Sequence of chain 1.B:
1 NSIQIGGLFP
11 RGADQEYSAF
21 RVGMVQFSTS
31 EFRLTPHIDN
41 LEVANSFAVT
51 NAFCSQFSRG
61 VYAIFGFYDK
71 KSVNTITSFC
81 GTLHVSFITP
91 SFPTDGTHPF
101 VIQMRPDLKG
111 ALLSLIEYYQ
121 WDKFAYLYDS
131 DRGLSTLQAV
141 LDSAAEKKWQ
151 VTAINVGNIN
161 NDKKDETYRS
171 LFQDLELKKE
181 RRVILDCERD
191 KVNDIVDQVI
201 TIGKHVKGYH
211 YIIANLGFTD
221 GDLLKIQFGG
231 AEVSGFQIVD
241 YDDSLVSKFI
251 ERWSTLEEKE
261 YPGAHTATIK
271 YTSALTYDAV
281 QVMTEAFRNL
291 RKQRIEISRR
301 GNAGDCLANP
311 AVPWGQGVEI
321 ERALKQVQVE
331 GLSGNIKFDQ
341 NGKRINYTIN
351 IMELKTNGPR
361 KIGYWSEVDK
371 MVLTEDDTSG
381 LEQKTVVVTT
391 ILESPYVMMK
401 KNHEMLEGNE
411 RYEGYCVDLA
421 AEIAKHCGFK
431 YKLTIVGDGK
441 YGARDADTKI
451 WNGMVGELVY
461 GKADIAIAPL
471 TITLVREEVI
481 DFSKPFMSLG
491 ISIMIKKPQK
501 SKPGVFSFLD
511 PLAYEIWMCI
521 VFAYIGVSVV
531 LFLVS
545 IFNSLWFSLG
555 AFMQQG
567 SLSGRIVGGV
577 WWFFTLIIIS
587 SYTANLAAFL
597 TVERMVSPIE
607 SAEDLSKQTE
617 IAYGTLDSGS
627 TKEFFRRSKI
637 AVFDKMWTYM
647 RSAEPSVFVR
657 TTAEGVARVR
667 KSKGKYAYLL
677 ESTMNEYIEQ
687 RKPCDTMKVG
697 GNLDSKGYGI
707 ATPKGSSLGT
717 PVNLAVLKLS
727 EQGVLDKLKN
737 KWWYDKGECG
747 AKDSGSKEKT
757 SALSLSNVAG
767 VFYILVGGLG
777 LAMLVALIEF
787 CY

Binding-site contacts:
Ligand atom O5 contacts residue ASN346 of chain 1.B at 2.3 Å (h-bond).
Ligand atom C3 contacts residue ASN335 of chain 1.B at 3.8 Å.
Ligand atom O7 contacts residue GLN328 of chain 1.B at 2.6 Å (h-bond).
Ligand atom C5 contacts residue ASN346 of chain 1.B at 3.6 Å.
Ligand atom O4 contacts residue ASN335 of chain 1.B at 4.5 Å.
Ligand atom C7 contacts residue LYS337 of chain 1.B at 3.4 Å.
Ligand atom C2 contacts residue LYS337 of chain 1.B at 4.5 Å.
Ligand atom O7 contacts residue ASN346 of chain 1.B at 4.4 Å.
Ligand atom C5 contacts residue ASN335 of chain 1.B at 3.3 Å.
Ligand atom O6 contacts residue ASN335 of chain 1.B at 2.9 Å (h-bond).
Ligand atom C7 contacts residue GLN328 of chain 1.B at 3.8 Å.
Ligand atom C1 contacts residue ASN335 of chain 1.B at 3.3 Å.
Ligand atom C4 contacts residue ASN346 of chain 1.B at 4.2 Å.
Ligand atom C7 contacts residue ASN346 of chain 1.B at 3.9 Å.
Ligand atom C6 contacts residue ASN335 of chain 1.B at 3.5 Å.
Ligand atom C3 contacts residue ASN346 of chain 1.B at 3.8 Å.
Ligand atom O5 contacts residue ASN335 of chain 1.B at 2.6 Å (h-bond).
Ligand atom O6 contacts residue GLU330 of chain 1.B at 3.6 Å (salt-bridge).
Ligand atom C1 contacts residue ASN346 of chain 1.B at 1.4 Å.
Ligand atom O7 contacts residue LYS337 of chain 1.B at 3.8 Å.
Ligand atom O3 contacts residue ASN335 of chain 1.B at 4.4 Å.
Ligand atom N2 contacts residue LYS337 of chain 1.B at 3.8 Å.
Ligand atom C4 contacts residue ASN335 of chain 1.B at 3.3 Å.
Ligand atom C2 contacts residue ASN335 of chain 1.B at 3.3 Å.
Ligand atom C8 contacts residue LYS337 of chain 1.B at 3.3 Å.
Ligand atom C2 contacts residue ASN346 of chain 1.B at 2.5 Å.
Ligand atom N2 contacts residue ASN346 of chain 1.B at 3.0 Å (h-bond).

A protein and the small-molecule ligand that binds it are described below.
Small molecule (SMILES): CC(=O)N[C@@H]1[C@@H](O)[C@H](O)[C@@H](CO)O[C@H]1O